Binding-site contacts:
Ligand atom C8 contacts residue LEU432 of chain 1.A at 3.6 Å (hydrophobic).
Ligand atom O1B contacts residue LYS271 of chain 1.B at 3.1 Å (salt-bridge).
Ligand atom O1B contacts residue ARG169 of chain 1.B at 3.5 Å (salt-bridge).
Ligand atom O3 contacts residue ASP269 of chain 1.B at 2.7 Å (salt-bridge).
Ligand atom O2S contacts residue ALA435 of chain 1.A at 3.3 Å.
Ligand atom C11 contacts residue LEU432 of chain 1.A at 3.7 Å (hydrophobic).
Ligand atom F1 contacts residue VAL262 of chain 1.B at 3.4 Å.
Ligand atom O1A contacts residue LYS314 of chain 1.A at 2.7 Å (salt-bridge).
Ligand atom O2S contacts residue ARG147 of chain 1.A at 3.8 Å.
Ligand atom C92 contacts residue GLY139 of chain 1.A at 3.3 Å.
Ligand atom C85 contacts residue ARG169 of chain 1.B at 3.6 Å.
Ligand atom C3 contacts residue ASP269 of chain 1.B at 3.4 Å.
Ligand atom C1 contacts residue SER263 of chain 1.B at 3.3 Å.
Ligand atom O1B contacts residue SER263 of chain 1.B at 2.7 Å (h-bond).
Ligand atom F1 contacts residue ARG169 of chain 1.B at 3.0 Å.
Ligand atom C2 contacts residue ALA330 of chain 1.A at 3.3 Å (hydrophobic).
Ligand atom C84 contacts residue ARG169 of chain 1.B at 3.4 Å.
Ligand atom C5 contacts residue GLU138 of chain 1.A at 3.5 Å.
Ligand atom C92 contacts residue LEU141 of chain 1.A at 3.5 Å (hydrophobic).
Ligand atom O1B contacts residue LYS314 of chain 1.A at 3.6 Å (salt-bridge).
Ligand atom O5 contacts residue LYS270 of chain 1.B at 2.6 Å (salt-bridge).
Ligand atom O5 contacts residue GLU138 of chain 1.A at 2.6 Å (salt-bridge).
Ligand atom C1 contacts residue LYS271 of chain 1.B at 3.4 Å.
Ligand atom O3 contacts residue ARG169 of chain 1.B at 3.0 Å (salt-bridge).
Ligand atom N1 contacts residue LEU432 of chain 1.A at 3.6 Å.
Ligand atom C10 contacts residue LEU432 of chain 1.A at 3.8 Å (hydrophobic).
Ligand atom C1 contacts residue LYS314 of chain 1.A at 3.5 Å.
Ligand atom O1A contacts residue SER263 of chain 1.B at 3.4 Å (h-bond).
Ligand atom C13 contacts residue CYS140 of chain 1.A at 3.7 Å (hydrophobic).
Ligand atom F1 contacts residue SER263 of chain 1.B at 3.5 Å.
Ligand atom O5 contacts residue ASN334 of chain 1.A at 3.1 Å (h-bond).
Ligand atom C2 contacts residue LYS271 of chain 1.B at 3.7 Å.
Ligand atom O1B contacts residue ASN265 of chain 1.B at 3.8 Å.
Ligand atom C4 contacts residue ASP269 of chain 1.B at 3.3 Å.
Ligand atom C5 contacts residue ASN334 of chain 1.A at 3.8 Å.
Ligand atom O1S contacts residue SER144 of chain 1.A at 2.7 Å (h-bond).
Ligand atom C6 contacts residue GLU138 of chain 1.A at 3.5 Å.
Ligand atom C1 contacts residue ALA330 of chain 1.A at 3.7 Å (hydrophobic).
Ligand atom C92 contacts residue CYS140 of chain 1.A at 3.6 Å (hydrophobic).
Ligand atom C93 contacts residue HIS331 of chain 1.A at 3.7 Å.

Sequence of chain 1.B:
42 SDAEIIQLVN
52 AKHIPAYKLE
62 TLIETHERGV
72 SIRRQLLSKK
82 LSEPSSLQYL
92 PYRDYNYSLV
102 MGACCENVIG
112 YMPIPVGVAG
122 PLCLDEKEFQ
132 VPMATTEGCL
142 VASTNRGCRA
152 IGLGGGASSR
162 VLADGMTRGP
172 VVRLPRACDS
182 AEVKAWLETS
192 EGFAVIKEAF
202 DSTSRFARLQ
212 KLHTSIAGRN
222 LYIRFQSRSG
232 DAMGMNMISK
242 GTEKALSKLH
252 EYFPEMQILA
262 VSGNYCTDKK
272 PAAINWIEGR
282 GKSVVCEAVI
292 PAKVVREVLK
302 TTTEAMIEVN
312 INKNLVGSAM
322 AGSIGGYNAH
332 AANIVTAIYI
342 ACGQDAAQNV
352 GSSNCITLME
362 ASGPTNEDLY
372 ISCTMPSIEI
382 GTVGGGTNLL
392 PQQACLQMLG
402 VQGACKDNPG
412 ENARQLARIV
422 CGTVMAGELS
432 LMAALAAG

Sequence of chain 1.A:
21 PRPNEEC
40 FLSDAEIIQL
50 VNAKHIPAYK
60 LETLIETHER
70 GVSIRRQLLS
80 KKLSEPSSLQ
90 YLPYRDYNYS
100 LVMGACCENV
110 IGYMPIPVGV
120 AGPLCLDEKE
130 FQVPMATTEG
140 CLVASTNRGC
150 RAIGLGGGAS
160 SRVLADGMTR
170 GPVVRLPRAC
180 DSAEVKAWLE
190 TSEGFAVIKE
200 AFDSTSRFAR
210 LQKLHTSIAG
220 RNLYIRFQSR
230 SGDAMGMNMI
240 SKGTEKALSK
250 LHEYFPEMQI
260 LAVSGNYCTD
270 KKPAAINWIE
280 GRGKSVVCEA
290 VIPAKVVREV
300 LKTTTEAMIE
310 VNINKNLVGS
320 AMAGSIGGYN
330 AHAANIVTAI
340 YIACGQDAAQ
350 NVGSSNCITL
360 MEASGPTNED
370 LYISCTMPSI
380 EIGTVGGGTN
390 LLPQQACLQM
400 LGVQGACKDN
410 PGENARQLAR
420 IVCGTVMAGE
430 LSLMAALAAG

A protein and the small-molecule ligand that binds it are described below.
Small molecule (SMILES): CC(C)c1nc(N(C)S(C)(=O)=O)nc(-c2ccc(F)cc2)c1CC[C@@H](O)C[C@@H](O)CC(=O)O